The protein below binds the small molecule below.
Small molecule (SMILES): Cc1cccc([C@@H]2C[C@H]2NCCO[C@H]2CNC[C@H]2Cc2cc(C)cc(N)n2)c1

Binding-site contacts:
Ligand atom C11 contacts residue HEM1 of chain 1.C at 3.5 Å.
Ligand atom C04 contacts residue MET40 of chain 1.A at 3.4 Å (hydrophobic).
Ligand atom C13 contacts residue GLU296 of chain 1.A at 3.6 Å.
Ligand atom N12 contacts residue GLU296 of chain 1.A at 2.8 Å (salt-bridge).
Ligand atom C07 contacts residue TRP10 of chain 1.B at 3.7 Å (hydrophobic).
Ligand atom N02 contacts residue HEM1 of chain 1.C at 2.8 Å (h-bond).
Ligand atom O09 contacts residue HEM1 of chain 1.C at 3.1 Å (h-bond).
Ligand atom C10 contacts residue GLU296 of chain 1.A at 3.5 Å.
Ligand atom C2' contacts residue HEM1 of chain 1.C at 3.6 Å.
Ligand atom C25 contacts residue TRP291 of chain 1.A at 3.3 Å (hydrophobic).
Ligand atom C14 contacts residue GLU296 of chain 1.A at 2.9 Å.
Ligand atom N02 contacts residue ARG118 of chain 1.A at 3.5 Å (salt-bridge).
Ligand atom C13 contacts residue HEM1 of chain 1.C at 3.7 Å.
Ligand atom C03 contacts residue MET40 of chain 1.A at 3.5 Å (hydrophobic).
Ligand atom C15 contacts residue GLU296 of chain 1.A at 3.7 Å.
Ligand atom C13 contacts residue VAL271 of chain 1.A at 3.6 Å (hydrophobic).
Ligand atom C5' contacts residue HEM1 of chain 1.C at 3.1 Å.
Ligand atom C25 contacts residue HEM1 of chain 1.C at 3.5 Å.
Ligand atom C2' contacts residue TRP382 of chain 1.A at 3.5 Å (hydrophobic).
Ligand atom C2' contacts residue H4B1 of chain 1.D at 3.3 Å.
Ligand atom C05 contacts residue TYR410 of chain 1.A at 3.6 Å (hydrophobic).
Ligand atom N1' contacts residue H4B1 of chain 1.D at 2.8 Å (h-bond).
Ligand atom C26 contacts residue GLU296 of chain 1.A at 3.6 Å.
Ligand atom C02 contacts residue HEM1 of chain 1.C at 3.6 Å.
Ligand atom C02 contacts residue TYR410 of chain 1.A at 3.3 Å (hydrophobic).
Ligand atom C4' contacts residue HEM1 of chain 1.C at 3.7 Å.
Ligand atom N12 contacts residue HEM1 of chain 1.C at 2.8 Å (h-bond).
Ligand atom C06 contacts residue HEM1 of chain 1.C at 3.7 Å.
Ligand atom N02 contacts residue TYR410 of chain 1.A at 3.7 Å.
Ligand atom C10 contacts residue HEM1 of chain 1.C at 3.3 Å.
Ligand atom C11 contacts residue GLN182 of chain 1.A at 3.4 Å.
Ligand atom C04 contacts residue TYR410 of chain 1.A at 3.4 Å (hydrophobic).
Ligand atom N1' contacts residue HEM1 of chain 1.C at 2.6 Å (h-bond).
Ligand atom N01 contacts residue HEM1 of chain 1.C at 2.8 Å (h-bond).
Ligand atom C11 contacts residue GLU296 of chain 1.A at 3.5 Å.
Ligand atom C03 contacts residue TYR410 of chain 1.A at 3.2 Å (hydrophobic).
Ligand atom C24 contacts residue HEM1 of chain 1.C at 3.4 Å.
Ligand atom C5' contacts residue H4B1 of chain 1.D at 3.6 Å.
Ligand atom C21 contacts residue GLU296 of chain 1.A at 3.7 Å.
Ligand atom C21 contacts residue PRO269 of chain 1.A at 3.7 Å (hydrophobic).

Sequence of chain 1.B:
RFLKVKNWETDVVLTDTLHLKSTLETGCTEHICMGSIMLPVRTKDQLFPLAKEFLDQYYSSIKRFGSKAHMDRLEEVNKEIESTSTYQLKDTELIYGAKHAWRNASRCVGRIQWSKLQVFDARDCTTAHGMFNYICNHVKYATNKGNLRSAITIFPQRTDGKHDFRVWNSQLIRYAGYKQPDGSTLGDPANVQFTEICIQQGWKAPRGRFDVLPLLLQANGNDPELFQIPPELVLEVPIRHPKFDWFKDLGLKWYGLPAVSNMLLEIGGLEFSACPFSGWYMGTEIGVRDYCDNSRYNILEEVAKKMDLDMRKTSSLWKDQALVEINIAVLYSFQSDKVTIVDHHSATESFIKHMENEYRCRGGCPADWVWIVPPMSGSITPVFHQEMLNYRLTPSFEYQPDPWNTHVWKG

Sequence of chain 1.A:
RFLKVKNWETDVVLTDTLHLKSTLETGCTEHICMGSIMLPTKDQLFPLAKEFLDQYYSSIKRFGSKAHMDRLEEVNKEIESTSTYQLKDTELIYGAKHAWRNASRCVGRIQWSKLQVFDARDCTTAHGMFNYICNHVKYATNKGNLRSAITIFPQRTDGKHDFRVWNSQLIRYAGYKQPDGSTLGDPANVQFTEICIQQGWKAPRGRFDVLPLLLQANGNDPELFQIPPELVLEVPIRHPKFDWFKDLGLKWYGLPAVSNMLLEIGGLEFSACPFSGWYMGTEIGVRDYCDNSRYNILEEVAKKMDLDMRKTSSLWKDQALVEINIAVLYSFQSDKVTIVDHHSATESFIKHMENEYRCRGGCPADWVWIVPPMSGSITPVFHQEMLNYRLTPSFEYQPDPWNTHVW